Sequence of chain 1.I:
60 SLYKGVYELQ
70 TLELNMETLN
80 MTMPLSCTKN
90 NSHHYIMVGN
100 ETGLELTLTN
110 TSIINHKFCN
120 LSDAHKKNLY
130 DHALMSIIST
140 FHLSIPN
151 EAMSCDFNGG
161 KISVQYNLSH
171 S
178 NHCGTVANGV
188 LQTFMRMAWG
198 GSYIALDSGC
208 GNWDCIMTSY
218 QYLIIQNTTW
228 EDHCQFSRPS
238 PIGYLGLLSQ

Binding-site contacts:
Ligand atom C7 contacts residue ASN99 of chain 1.I at 3.9 Å.
Ligand atom C4 contacts residue ASN99 of chain 1.I at 4.3 Å.
Ligand atom O7 contacts residue MET80 of chain 1.I at 4.0 Å.
Ligand atom O7 contacts residue ASN99 of chain 1.I at 4.3 Å.
Ligand atom C8 contacts residue ASN99 of chain 1.I at 4.4 Å.
Ligand atom C1 contacts residue ASN99 of chain 1.I at 1.5 Å.
Ligand atom C8 contacts residue NAG1 of chain 1.EA at 3.4 Å.
Ligand atom O5 contacts residue GLU100 of chain 1.I at 4.0 Å.
Ligand atom C7 contacts residue MET80 of chain 1.I at 4.2 Å (hydrophobic).
Ligand atom O6 contacts residue GLU100 of chain 1.I at 4.2 Å.
Ligand atom C6 contacts residue GLU100 of chain 1.I at 4.0 Å.
Ligand atom C2 contacts residue ASN99 of chain 1.I at 2.5 Å.
Ligand atom N2 contacts residue ASN99 of chain 1.I at 3.0 Å (h-bond).
Ligand atom O5 contacts residue ASN99 of chain 1.I at 2.4 Å (h-bond).
Ligand atom C5 contacts residue ASN99 of chain 1.I at 3.8 Å.
Ligand atom C8 contacts residue MET80 of chain 1.I at 3.7 Å (hydrophobic).
Ligand atom C8 contacts residue NAG2 of chain 1.EA at 4.1 Å.
Ligand atom C3 contacts residue ASN99 of chain 1.I at 3.9 Å.

A small-molecule ligand and the protein it binds are described below.
Small molecule (SMILES): CC(=O)N[C@@H]1[C@@H](O)[C@H](O)[C@@H](CO)O[C@H]1O